Binding-site contacts:
Ligand atom C4 contacts residue ASN46 of chain 1.C at 4.2 Å.
Ligand atom O5 contacts residue LYS44 of chain 1.C at 4.4 Å.
Ligand atom O6 contacts residue ASN46 of chain 1.C at 4.4 Å.
Ligand atom C2 contacts residue ASN46 of chain 1.C at 2.4 Å.
Ligand atom O7 contacts residue ASN46 of chain 1.C at 3.8 Å.
Ligand atom C5 contacts residue ASN46 of chain 1.C at 3.6 Å.
Ligand atom C1 contacts residue ASN46 of chain 1.C at 1.4 Å.
Ligand atom C1 contacts residue LYS44 of chain 1.C at 3.7 Å.
Ligand atom O5 contacts residue ASN46 of chain 1.C at 2.3 Å (h-bond).
Ligand atom C3 contacts residue ASN46 of chain 1.C at 3.8 Å.
Ligand atom N2 contacts residue ASN46 of chain 1.C at 2.9 Å (h-bond).
Ligand atom C7 contacts residue ASN46 of chain 1.C at 3.6 Å.

Sequence of chain 1.C:
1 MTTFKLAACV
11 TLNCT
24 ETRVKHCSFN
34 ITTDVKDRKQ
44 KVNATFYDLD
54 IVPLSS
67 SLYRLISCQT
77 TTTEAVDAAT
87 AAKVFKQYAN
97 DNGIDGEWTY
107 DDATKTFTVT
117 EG

A small-molecule ligand and the protein it binds are described below.
Small molecule (SMILES): CC(=O)N[C@@H]1[C@@H](O)[C@H](O)[C@@H](CO)O[C@H]1O